Binding-site contacts:
Ligand atom CB contacts residue HEM1 of chain 1.F at 4.4 Å.
Ligand atom OH contacts residue ALA330 of chain 1.B at 2.5 Å (h-bond).
Ligand atom CZ3 contacts residue ALA330 of chain 1.B at 3.2 Å (hydrophobic).
Ligand atom NZ contacts residue HEM1 of chain 1.F at 1.9 Å.
Ligand atom CG contacts residue ALA264 of chain 1.B at 4.2 Å (hydrophobic).
Ligand atom CE2 contacts residue ALA328 of chain 1.B at 3.7 Å (hydrophobic).
Ligand atom CD1 contacts residue ALA264 of chain 1.B at 4.3 Å (hydrophobic).
Ligand atom CD2 contacts residue PHE87 of chain 1.B at 3.7 Å (hydrophobic).
Ligand atom CZ3 contacts residue HEM1 of chain 1.F at 4.2 Å.
Ligand atom CD1 contacts residue THR438 of chain 1.B at 3.4 Å.
Ligand atom CB contacts residue PHE87 of chain 1.B at 3.5 Å (hydrophobic).
Ligand atom CZ3 contacts residue ALA328 of chain 1.B at 3.9 Å (hydrophobic).
Ligand atom CA contacts residue PHE87 of chain 1.B at 3.3 Å (hydrophobic).
Ligand atom CB contacts residue ALA264 of chain 1.B at 3.2 Å (hydrophobic).
Ligand atom CG contacts residue ALA328 of chain 1.B at 4.2 Å (hydrophobic).
Ligand atom CH2 contacts residue ALA328 of chain 1.B at 3.8 Å (hydrophobic).
Ligand atom CA contacts residue ALA264 of chain 1.B at 3.8 Å (hydrophobic).
Ligand atom CE2 contacts residue THR438 of chain 1.B at 4.2 Å.
Ligand atom CE3 contacts residue HEM1 of chain 1.F at 4.0 Å.
Ligand atom NE1 contacts residue ALA328 of chain 1.B at 4.2 Å.
Ligand atom CD1 contacts residue LEU437 of chain 1.B at 4.2 Å (hydrophobic).
Ligand atom OH contacts residue PHE331 of chain 1.B at 3.6 Å.
Ligand atom CH2 contacts residue ALA330 of chain 1.B at 3.0 Å (hydrophobic).
Ligand atom CG contacts residue PHE87 of chain 1.B at 3.8 Å (hydrophobic).
Ligand atom CD1 contacts residue ALA328 of chain 1.B at 4.5 Å (hydrophobic).
Ligand atom CE2 contacts residue LEU437 of chain 1.B at 3.3 Å (hydrophobic).
Ligand atom OH contacts residue HEM1 of chain 1.F at 3.5 Å.
Ligand atom CZ2 contacts residue ALA330 of chain 1.B at 4.4 Å (hydrophobic).
Ligand atom CA contacts residue HEM1 of chain 1.F at 3.0 Å.
Ligand atom CH2 contacts residue PRO329 of chain 1.B at 4.1 Å (hydrophobic).
Ligand atom NZ contacts residue ALA264 of chain 1.B at 3.5 Å (h-bond).
Ligand atom CZ2 contacts residue PRO329 of chain 1.B at 3.9 Å (hydrophobic).
Ligand atom NZ contacts residue CYS400 of chain 1.B at 4.1 Å.
Ligand atom CE3 contacts residue ALA328 of chain 1.B at 3.8 Å (hydrophobic).
Ligand atom CD2 contacts residue ALA328 of chain 1.B at 3.6 Å (hydrophobic).
Ligand atom NE1 contacts residue LEU437 of chain 1.B at 2.9 Å (h-bond).
Ligand atom CZ2 contacts residue LEU437 of chain 1.B at 3.2 Å (hydrophobic).
Ligand atom NE1 contacts residue THR438 of chain 1.B at 3.0 Å.
Ligand atom CZ2 contacts residue ALA328 of chain 1.B at 3.7 Å (hydrophobic).
Ligand atom CE3 contacts residue PHE87 of chain 1.B at 3.5 Å (hydrophobic).

Sequence of chain 1.B:
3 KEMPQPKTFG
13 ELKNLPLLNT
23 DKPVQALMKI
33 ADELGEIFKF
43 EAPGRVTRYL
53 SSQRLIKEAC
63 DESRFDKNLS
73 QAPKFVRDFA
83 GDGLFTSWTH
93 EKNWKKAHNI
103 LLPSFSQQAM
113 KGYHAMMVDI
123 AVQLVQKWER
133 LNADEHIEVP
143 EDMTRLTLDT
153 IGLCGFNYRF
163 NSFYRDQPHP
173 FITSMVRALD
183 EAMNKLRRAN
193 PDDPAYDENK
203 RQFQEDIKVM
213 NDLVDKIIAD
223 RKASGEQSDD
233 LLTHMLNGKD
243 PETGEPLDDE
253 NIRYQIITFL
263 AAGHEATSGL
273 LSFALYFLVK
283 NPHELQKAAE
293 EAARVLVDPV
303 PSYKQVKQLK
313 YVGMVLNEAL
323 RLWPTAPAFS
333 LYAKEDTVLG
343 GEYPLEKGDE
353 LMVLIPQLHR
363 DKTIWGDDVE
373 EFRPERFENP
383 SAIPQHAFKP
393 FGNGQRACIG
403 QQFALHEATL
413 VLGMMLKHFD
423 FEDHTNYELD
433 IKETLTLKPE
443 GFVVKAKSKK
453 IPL

This small molecule binds to this protein.
Small molecule (SMILES): NCCc1c[nH]c2ccc(O)cc12